Binding-site contacts:
Ligand atom CG1 contacts residue PHE61 of chain 1.A at 3.6 Å (hydrophobic).
Ligand atom CE2 contacts residue ARG20 of chain 1.A at 3.4 Å.
Ligand atom O1P contacts residue ARG39 of chain 1.A at 2.9 Å (salt-bridge).
Ligand atom CD2 contacts residue ARG20 of chain 1.A at 3.6 Å.
Ligand atom P contacts residue SER41 of chain 1.A at 3.5 Å.
Ligand atom OD1 contacts residue PHE61 of chain 1.A at 3.4 Å.
Ligand atom OH contacts residue SER43 of chain 1.A at 3.1 Å (h-bond).
Ligand atom CA contacts residue TRP74 of chain 1.A at 3.5 Å (hydrophobic).
Ligand atom O contacts residue TRP74 of chain 1.A at 3.6 Å.
Ligand atom O3P contacts residue GLU42 of chain 1.A at 3.3 Å.
Ligand atom OH contacts residue SER41 of chain 1.A at 3.3 Å (h-bond).
Ligand atom O3P contacts residue SER43 of chain 1.A at 2.9 Å (h-bond).
Ligand atom C contacts residue HIS60 of chain 1.A at 3.4 Å.
Ligand atom CG2 contacts residue HIS60 of chain 1.A at 3.7 Å.
Ligand atom CG2 contacts residue LYS62 of chain 1.A at 3.7 Å.
Ligand atom O1P contacts residue GLU42 of chain 1.A at 3.0 Å (salt-bridge).
Ligand atom CD2 contacts residue LYS62 of chain 1.A at 3.7 Å.
Ligand atom CB contacts residue LEU73 of chain 1.A at 3.7 Å (hydrophobic).
Ligand atom O contacts residue HIS60 of chain 1.A at 3.6 Å.
Ligand atom O1P contacts residue SER49 of chain 1.A at 2.9 Å (h-bond).
Ligand atom CE2 contacts residue SER49 of chain 1.A at 3.5 Å.
Ligand atom O1P contacts residue SER41 of chain 1.A at 2.9 Å (h-bond).
Ligand atom CH3 contacts residue ARG20 of chain 1.A at 3.6 Å.
Ligand atom CA contacts residue HIS60 of chain 1.A at 3.1 Å.
Ligand atom O contacts residue ARG20 of chain 1.A at 2.6 Å (salt-bridge).
Ligand atom CZ contacts residue ARG20 of chain 1.A at 3.6 Å.
Ligand atom C contacts residue ARG20 of chain 1.A at 3.2 Å.
Ligand atom N contacts residue HIS60 of chain 1.A at 2.9 Å (h-bond).
Ligand atom CB contacts residue TRP74 of chain 1.A at 3.6 Å (hydrophobic).
Ligand atom CG contacts residue LYS62 of chain 1.A at 3.6 Å.
Ligand atom OH contacts residue SER49 of chain 1.A at 3.7 Å.
Ligand atom ND2 contacts residue LYS62 of chain 1.A at 2.8 Å (salt-bridge).
Ligand atom CB contacts residue HIS60 of chain 1.A at 3.6 Å.
Ligand atom OD1 contacts residue LYS62 of chain 1.A at 2.9 Å (salt-bridge).
Ligand atom O2P contacts residue ARG20 of chain 1.A at 2.8 Å (salt-bridge).
Ligand atom ND2 contacts residue LEU73 of chain 1.A at 2.8 Å (h-bond).
Ligand atom CB contacts residue PHE61 of chain 1.A at 3.5 Å (hydrophobic).
Ligand atom P contacts residue SER43 of chain 1.A at 3.6 Å.
Ligand atom CD2 contacts residue PHE61 of chain 1.A at 3.7 Å (hydrophobic).
Ligand atom O2P contacts residue ARG39 of chain 1.A at 2.9 Å (salt-bridge).

The small molecule below binds the protein below.
Small molecule (SMILES): CC(=O)N[C@@H](Cc1ccc(OP(=O)(O)O)cc1)C(=O)N[C@H](C(=O)N[C@@H](CC(N)=O)C(=O)N[C@H](C(=O)O)C(C)C)C(C)C

Sequence of chain 1.A:
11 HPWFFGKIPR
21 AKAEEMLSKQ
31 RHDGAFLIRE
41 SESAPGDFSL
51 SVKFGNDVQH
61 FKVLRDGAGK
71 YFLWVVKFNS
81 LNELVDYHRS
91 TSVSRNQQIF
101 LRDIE